Binding-site contacts:
Ligand atom O5 contacts residue THR1100 of chain 1.B at 2.7 Å.
Ligand atom O6 contacts residue HIS1101 of chain 1.B at 2.2 Å (h-bond).
Ligand atom C4 contacts residue HIS1101 of chain 1.B at 4.0 Å.
Ligand atom O6 contacts residue THR1100 of chain 1.B at 4.0 Å.
Ligand atom C6 contacts residue HIS1101 of chain 1.B at 2.5 Å.
Ligand atom O7 contacts residue THR1100 of chain 1.B at 3.5 Å (h-bond).
Ligand atom C6 contacts residue ASN1098 of chain 1.B at 3.9 Å.
Ligand atom C1 contacts residue THR1100 of chain 1.B at 1.6 Å.
Ligand atom C2 contacts residue THR1100 of chain 1.B at 2.7 Å.
Ligand atom N2 contacts residue THR1100 of chain 1.B at 3.0 Å (h-bond).
Ligand atom C5 contacts residue HIS1101 of chain 1.B at 2.5 Å.
Ligand atom O5 contacts residue HIS1101 of chain 1.B at 2.3 Å (h-bond).
Ligand atom O6 contacts residue PHE1103 of chain 1.B at 3.5 Å.
Ligand atom C7 contacts residue THR1100 of chain 1.B at 3.5 Å.
Ligand atom C5 contacts residue THR1100 of chain 1.B at 4.1 Å.
Ligand atom C1 contacts residue HIS1101 of chain 1.B at 3.8 Å.
Ligand atom C6 contacts residue PHE1103 of chain 1.B at 4.3 Å (hydrophobic).
Ligand atom C3 contacts residue THR1100 of chain 1.B at 3.9 Å.
Ligand atom O6 contacts residue ASN1098 of chain 1.B at 3.3 Å (h-bond).
Ligand atom O4 contacts residue HIS1101 of chain 1.B at 4.3 Å.

Sequence of chain 1.B:
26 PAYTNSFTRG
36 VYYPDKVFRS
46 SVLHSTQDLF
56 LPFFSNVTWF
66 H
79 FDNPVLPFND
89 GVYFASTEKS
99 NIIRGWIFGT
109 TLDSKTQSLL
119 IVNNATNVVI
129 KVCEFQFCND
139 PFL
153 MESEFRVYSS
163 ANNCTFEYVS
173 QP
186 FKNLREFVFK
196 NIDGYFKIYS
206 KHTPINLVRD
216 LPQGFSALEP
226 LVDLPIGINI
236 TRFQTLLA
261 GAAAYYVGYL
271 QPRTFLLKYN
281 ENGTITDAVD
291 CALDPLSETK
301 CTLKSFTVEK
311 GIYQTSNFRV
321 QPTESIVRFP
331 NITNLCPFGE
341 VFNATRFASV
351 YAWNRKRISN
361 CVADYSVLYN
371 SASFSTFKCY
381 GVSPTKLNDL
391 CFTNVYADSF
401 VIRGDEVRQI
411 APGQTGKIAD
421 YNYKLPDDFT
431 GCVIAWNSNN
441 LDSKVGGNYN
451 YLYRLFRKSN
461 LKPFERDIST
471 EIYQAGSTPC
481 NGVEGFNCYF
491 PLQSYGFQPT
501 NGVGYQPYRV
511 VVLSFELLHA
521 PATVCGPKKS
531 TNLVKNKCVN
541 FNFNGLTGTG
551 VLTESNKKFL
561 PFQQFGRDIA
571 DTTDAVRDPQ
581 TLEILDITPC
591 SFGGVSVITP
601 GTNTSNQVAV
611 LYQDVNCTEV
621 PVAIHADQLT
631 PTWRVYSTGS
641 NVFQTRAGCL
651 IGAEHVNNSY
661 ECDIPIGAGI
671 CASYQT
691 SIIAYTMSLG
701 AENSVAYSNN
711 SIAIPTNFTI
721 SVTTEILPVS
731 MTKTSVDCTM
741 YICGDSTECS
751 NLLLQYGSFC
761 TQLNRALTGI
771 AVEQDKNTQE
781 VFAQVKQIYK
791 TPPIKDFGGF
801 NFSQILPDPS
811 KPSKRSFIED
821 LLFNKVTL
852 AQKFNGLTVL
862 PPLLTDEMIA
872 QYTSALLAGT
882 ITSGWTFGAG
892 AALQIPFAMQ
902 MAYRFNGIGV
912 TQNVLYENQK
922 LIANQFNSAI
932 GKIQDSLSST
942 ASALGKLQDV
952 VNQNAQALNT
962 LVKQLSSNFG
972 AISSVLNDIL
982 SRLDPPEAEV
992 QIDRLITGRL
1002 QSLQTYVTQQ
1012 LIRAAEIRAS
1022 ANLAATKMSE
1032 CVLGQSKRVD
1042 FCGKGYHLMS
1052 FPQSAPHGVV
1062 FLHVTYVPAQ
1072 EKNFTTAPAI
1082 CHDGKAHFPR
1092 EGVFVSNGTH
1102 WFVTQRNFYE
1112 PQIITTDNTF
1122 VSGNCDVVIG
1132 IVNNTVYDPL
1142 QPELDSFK

A small-molecule ligand and the protein it binds are described below.
Small molecule (SMILES): CC(=O)N[C@H]1[C@H](O[C@H]2[C@H](O)[C@@H](NC(C)=O)CO[C@@H]2CO)O[C@H](CO)[C@@H](O)[C@@H]1O